Binding-site contacts:
Ligand atom O6 contacts residue ASN4 of chain 1.B at 4.2 Å.
Ligand atom N2 contacts residue TRP397 of chain 1.B at 4.5 Å.
Ligand atom C1 contacts residue ASN4 of chain 1.B at 1.4 Å.
Ligand atom O5 contacts residue ASN4 of chain 1.B at 2.3 Å (h-bond).
Ligand atom C3 contacts residue ASN4 of chain 1.B at 3.8 Å.
Ligand atom C2 contacts residue ASN4 of chain 1.B at 2.4 Å.
Ligand atom C4 contacts residue ASN4 of chain 1.B at 4.2 Å.
Ligand atom C7 contacts residue PHE392 of chain 1.B at 4.4 Å (hydrophobic).
Ligand atom C7 contacts residue ASN4 of chain 1.B at 3.7 Å.
Ligand atom C5 contacts residue ASN4 of chain 1.B at 3.6 Å.
Ligand atom O7 contacts residue ASN4 of chain 1.B at 4.0 Å.
Ligand atom C8 contacts residue PHE392 of chain 1.B at 3.6 Å (hydrophobic).
Ligand atom N2 contacts residue ASN4 of chain 1.B at 3.0 Å (h-bond).
Ligand atom N2 contacts residue PHE392 of chain 1.B at 4.0 Å.
Ligand atom C2 contacts residue TRP397 of chain 1.B at 4.5 Å (hydrophobic).

A small-molecule ligand and the protein it binds are described below.
Small molecule (SMILES): CC(=O)N[C@@H]1[C@@H](O)[C@H](O)[C@@H](CO)O[C@H]1O

Sequence of chain 1.B:
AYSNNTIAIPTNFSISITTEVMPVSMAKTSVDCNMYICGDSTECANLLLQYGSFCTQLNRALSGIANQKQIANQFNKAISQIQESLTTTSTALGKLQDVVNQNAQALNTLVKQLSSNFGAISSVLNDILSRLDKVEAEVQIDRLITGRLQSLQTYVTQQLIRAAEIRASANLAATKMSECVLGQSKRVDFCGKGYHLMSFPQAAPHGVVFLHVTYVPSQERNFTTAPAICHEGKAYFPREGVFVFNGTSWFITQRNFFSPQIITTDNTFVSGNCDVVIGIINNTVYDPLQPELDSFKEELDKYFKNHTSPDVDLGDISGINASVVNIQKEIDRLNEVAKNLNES